Binding-site contacts:
Ligand atom O1B contacts residue GLY408 of chain 1.G at 3.0 Å (h-bond).
Ligand atom N5 contacts residue SER412 of chain 1.G at 4.3 Å.
Ligand atom O6 contacts residue GLN407 of chain 1.G at 3.1 Å (h-bond).
Ligand atom O1A contacts residue SER412 of chain 1.G at 3.1 Å (h-bond).
Ligand atom O4 contacts residue SER412 of chain 1.G at 3.8 Å.
Ligand atom O1A contacts residue SER409 of chain 1.G at 2.8 Å (h-bond).
Ligand atom O4 contacts residue GLY414 of chain 1.G at 3.9 Å.
Ligand atom O6 contacts residue SER412 of chain 1.G at 2.7 Å (h-bond).
Ligand atom C1 contacts residue GLY408 of chain 1.G at 4.0 Å.
Ligand atom C1 contacts residue SER412 of chain 1.G at 2.5 Å.
Ligand atom O1B contacts residue ALA406 of chain 1.G at 3.7 Å.
Ligand atom C1 contacts residue SER409 of chain 1.G at 3.1 Å.
Ligand atom O8 contacts residue SER412 of chain 1.G at 4.0 Å.
Ligand atom O1B contacts residue SER409 of chain 1.G at 3.0 Å (h-bond).
Ligand atom O1B contacts residue GLN407 of chain 1.G at 2.9 Å (h-bond).
Ligand atom C2 contacts residue GLN407 of chain 1.G at 4.2 Å.
Ligand atom O1A contacts residue GLN407 of chain 1.G at 3.9 Å.
Ligand atom O1A contacts residue GLY408 of chain 1.G at 4.4 Å.
Ligand atom C6 contacts residue SER412 of chain 1.G at 3.2 Å.
Ligand atom C3 contacts residue SER412 of chain 1.G at 1.7 Å.
Ligand atom O8 contacts residue GLN407 of chain 1.G at 3.4 Å (h-bond).
Ligand atom O1B contacts residue SER412 of chain 1.G at 3.1 Å.
Ligand atom C1 contacts residue GLN407 of chain 1.G at 3.4 Å.
Ligand atom C4 contacts residue SER415 of chain 1.G at 3.6 Å.
Ligand atom C6 contacts residue GLN407 of chain 1.G at 3.9 Å.
Ligand atom O4 contacts residue SER415 of chain 1.G at 3.8 Å.
Ligand atom C4 contacts residue GLY414 of chain 1.G at 3.7 Å.
Ligand atom C5 contacts residue GLY414 of chain 1.G at 4.4 Å.
Ligand atom C9 contacts residue GLN407 of chain 1.G at 3.8 Å.
Ligand atom C8 contacts residue GLN407 of chain 1.G at 3.8 Å.
Ligand atom C2 contacts residue SER412 of chain 1.G at 1.4 Å.
Ligand atom C5 contacts residue SER412 of chain 1.G at 3.5 Å.
Ligand atom C7 contacts residue GLN407 of chain 1.G at 3.5 Å.
Ligand atom C4 contacts residue SER412 of chain 1.G at 2.6 Å.
Ligand atom C6 contacts residue GLY414 of chain 1.G at 4.4 Å.
Ligand atom C3 contacts residue SER415 of chain 1.G at 3.9 Å.
Ligand atom C2 contacts residue SER409 of chain 1.G at 4.4 Å.

The small molecule below binds the protein below.
Small molecule (SMILES): C[C@H](O)[C@H](N)[C@@H]1O[C@](O)(C(=O)O)C[C@H](O)[C@@H]1N

Sequence of chain 1.G:
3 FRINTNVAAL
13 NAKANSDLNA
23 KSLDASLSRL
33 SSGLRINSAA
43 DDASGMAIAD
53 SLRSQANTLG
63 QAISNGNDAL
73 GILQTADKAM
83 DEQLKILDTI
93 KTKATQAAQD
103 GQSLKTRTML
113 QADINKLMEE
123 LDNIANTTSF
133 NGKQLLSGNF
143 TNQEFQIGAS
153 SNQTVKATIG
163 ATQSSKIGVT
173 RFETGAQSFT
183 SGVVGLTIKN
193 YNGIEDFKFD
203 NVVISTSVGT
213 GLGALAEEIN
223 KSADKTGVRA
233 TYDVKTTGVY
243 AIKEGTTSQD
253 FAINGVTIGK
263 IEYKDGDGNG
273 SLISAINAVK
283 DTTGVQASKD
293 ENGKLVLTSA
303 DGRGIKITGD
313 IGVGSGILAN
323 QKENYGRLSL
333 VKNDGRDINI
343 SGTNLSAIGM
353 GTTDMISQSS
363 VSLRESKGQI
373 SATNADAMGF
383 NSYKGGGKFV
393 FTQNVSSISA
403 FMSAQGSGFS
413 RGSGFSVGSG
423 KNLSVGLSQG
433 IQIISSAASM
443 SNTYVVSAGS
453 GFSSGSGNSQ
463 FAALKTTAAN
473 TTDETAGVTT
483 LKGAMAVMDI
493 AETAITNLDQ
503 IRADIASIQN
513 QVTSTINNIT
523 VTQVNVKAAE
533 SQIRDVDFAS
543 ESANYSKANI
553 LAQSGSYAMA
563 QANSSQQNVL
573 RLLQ